A protein and the small-molecule ligand that binds it are described below.
Small molecule (SMILES): CC(C)(O)C(=O)SCCNC(=O)CCNC(=O)[C@H](O)C(C)(C)COP(=O)(O)OP(=O)(O)OC[C@H]1O[C@@H](n2cnc3c(N)ncnc32)[C@H](O)[C@@H]1OP(=O)(O)O

Binding-site contacts:
Ligand atom C6P contacts residue 3HC1 of chain 1.E at 0.0 Å.
Ligand atom O5B contacts residue 3HC1 of chain 1.E at 0.0 Å (h-bond).
Ligand atom O2A contacts residue 3HC1 of chain 1.E at 0.0 Å (h-bond).
Ligand atom N9A contacts residue 3HC1 of chain 1.E at 0.0 Å (h-bond).
Ligand atom O3A contacts residue 3HC1 of chain 1.E at 0.0 Å (h-bond).
Ligand atom O9A contacts residue 3HC1 of chain 1.E at 0.0 Å (h-bond).
Ligand atom C8A contacts residue 3HC1 of chain 1.E at 0.0 Å.
Ligand atom O9P contacts residue 3HC1 of chain 1.E at 0.0 Å (h-bond).
Ligand atom CAP contacts residue 3HC1 of chain 1.E at 0.0 Å.
Ligand atom C4B contacts residue 3HC1 of chain 1.E at 0.0 Å.
Ligand atom CBP contacts residue 3HC1 of chain 1.E at 0.0 Å.
Ligand atom O4A contacts residue 3HC1 of chain 1.E at 0.0 Å (h-bond).
Ligand atom CDP contacts residue 3HC1 of chain 1.E at 0.0 Å.
Ligand atom CCP contacts residue 3HC1 of chain 1.E at 0.0 Å.
Ligand atom O5A contacts residue 3HC1 of chain 1.E at 0.0 Å (h-bond).
Ligand atom O4B contacts residue 3HC1 of chain 1.E at 0.0 Å (h-bond).
Ligand atom O6A contacts residue 3HC1 of chain 1.E at 0.0 Å (h-bond).
Ligand atom C9P contacts residue 3HC1 of chain 1.E at 0.0 Å.
Ligand atom O5P contacts residue 3HC1 of chain 1.E at 0.0 Å (h-bond).
Ligand atom N4P contacts residue 3HC1 of chain 1.E at 0.0 Å (h-bond).
Ligand atom C3B contacts residue 3HC1 of chain 1.E at 0.0 Å.
Ligand atom O8A contacts residue 3HC1 of chain 1.E at 0.0 Å (h-bond).
Ligand atom C1B contacts residue 3HC1 of chain 1.E at 0.0 Å.
Ligand atom CEP contacts residue 3HC1 of chain 1.E at 0.0 Å.
Ligand atom C5P contacts residue 3HC1 of chain 1.E at 0.0 Å.
Ligand atom C5B contacts residue 3HC1 of chain 1.E at 0.0 Å.
Ligand atom C7P contacts residue 3HC1 of chain 1.E at 0.0 Å.
Ligand atom O2B contacts residue 3HC1 of chain 1.E at 0.0 Å (h-bond).
Ligand atom P3B contacts residue 3HC1 of chain 1.E at 0.0 Å.
Ligand atom C2B contacts residue 3HC1 of chain 1.E at 0.0 Å.
Ligand atom P2A contacts residue 3HC1 of chain 1.E at 0.0 Å.
Ligand atom O1A contacts residue 3HC1 of chain 1.E at 0.0 Å (h-bond).
Ligand atom N8P contacts residue 3HC1 of chain 1.E at 0.0 Å (h-bond).
Ligand atom O3B contacts residue 3HC1 of chain 1.E at 0.0 Å (h-bond).
Ligand atom P1A contacts residue 3HC1 of chain 1.E at 0.0 Å.
Ligand atom C3P contacts residue 3HC1 of chain 1.E at 0.0 Å.
Ligand atom C2P contacts residue 3HC1 of chain 1.E at 0.0 Å.
Ligand atom O7A contacts residue 3HC1 of chain 1.E at 0.0 Å (h-bond).
Ligand atom OAP contacts residue 3HC1 of chain 1.E at 0.0 Å (h-bond).
Ligand atom N7A contacts residue 3HC1 of chain 1.E at 0.0 Å (h-bond).

Sequence of chain 1.A:
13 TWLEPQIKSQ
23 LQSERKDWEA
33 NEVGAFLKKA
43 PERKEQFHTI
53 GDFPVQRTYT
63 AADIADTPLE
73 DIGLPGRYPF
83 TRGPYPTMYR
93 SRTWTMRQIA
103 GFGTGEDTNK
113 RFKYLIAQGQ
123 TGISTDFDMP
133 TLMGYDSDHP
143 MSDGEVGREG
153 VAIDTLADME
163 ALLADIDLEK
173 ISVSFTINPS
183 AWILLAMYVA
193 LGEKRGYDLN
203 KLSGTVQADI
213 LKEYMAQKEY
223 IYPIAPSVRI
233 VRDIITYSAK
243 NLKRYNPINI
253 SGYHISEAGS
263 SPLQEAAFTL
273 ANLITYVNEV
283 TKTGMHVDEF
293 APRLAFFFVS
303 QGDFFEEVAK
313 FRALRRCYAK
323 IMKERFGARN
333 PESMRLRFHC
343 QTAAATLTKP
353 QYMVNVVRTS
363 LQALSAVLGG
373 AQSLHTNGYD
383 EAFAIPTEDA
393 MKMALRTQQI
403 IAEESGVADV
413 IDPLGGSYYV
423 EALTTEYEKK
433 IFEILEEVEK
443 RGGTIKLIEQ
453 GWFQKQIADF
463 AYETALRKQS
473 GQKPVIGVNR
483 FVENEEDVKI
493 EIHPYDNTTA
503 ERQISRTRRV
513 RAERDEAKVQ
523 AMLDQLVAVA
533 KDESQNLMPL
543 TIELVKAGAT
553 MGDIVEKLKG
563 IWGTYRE

Sequence of chain 2.A:
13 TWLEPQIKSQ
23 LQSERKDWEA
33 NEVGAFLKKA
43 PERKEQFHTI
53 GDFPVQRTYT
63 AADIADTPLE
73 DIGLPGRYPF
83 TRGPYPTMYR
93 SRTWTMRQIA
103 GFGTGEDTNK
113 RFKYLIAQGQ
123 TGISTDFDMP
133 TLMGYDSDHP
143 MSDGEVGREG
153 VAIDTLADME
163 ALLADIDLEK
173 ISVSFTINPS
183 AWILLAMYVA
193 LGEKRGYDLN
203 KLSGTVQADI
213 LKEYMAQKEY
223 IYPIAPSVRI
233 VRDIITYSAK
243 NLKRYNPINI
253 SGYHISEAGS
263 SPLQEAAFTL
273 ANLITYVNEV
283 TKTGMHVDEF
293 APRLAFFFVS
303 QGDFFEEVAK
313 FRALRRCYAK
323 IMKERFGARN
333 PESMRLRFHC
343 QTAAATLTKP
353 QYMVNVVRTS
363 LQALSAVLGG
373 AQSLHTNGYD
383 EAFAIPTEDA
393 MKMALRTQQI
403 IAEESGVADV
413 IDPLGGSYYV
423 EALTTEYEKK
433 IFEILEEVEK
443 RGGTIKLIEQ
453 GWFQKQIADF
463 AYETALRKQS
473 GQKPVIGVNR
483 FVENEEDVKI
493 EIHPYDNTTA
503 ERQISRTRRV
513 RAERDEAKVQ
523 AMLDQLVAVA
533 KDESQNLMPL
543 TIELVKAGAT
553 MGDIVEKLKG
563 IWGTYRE